A protein and the small-molecule ligand that binds it are described below.
Small molecule (SMILES): CC(=O)N[C@@H]1[C@@H](O)[C@H](O)[C@@H](CO)O[C@H]1O

Sequence of chain 1.C:
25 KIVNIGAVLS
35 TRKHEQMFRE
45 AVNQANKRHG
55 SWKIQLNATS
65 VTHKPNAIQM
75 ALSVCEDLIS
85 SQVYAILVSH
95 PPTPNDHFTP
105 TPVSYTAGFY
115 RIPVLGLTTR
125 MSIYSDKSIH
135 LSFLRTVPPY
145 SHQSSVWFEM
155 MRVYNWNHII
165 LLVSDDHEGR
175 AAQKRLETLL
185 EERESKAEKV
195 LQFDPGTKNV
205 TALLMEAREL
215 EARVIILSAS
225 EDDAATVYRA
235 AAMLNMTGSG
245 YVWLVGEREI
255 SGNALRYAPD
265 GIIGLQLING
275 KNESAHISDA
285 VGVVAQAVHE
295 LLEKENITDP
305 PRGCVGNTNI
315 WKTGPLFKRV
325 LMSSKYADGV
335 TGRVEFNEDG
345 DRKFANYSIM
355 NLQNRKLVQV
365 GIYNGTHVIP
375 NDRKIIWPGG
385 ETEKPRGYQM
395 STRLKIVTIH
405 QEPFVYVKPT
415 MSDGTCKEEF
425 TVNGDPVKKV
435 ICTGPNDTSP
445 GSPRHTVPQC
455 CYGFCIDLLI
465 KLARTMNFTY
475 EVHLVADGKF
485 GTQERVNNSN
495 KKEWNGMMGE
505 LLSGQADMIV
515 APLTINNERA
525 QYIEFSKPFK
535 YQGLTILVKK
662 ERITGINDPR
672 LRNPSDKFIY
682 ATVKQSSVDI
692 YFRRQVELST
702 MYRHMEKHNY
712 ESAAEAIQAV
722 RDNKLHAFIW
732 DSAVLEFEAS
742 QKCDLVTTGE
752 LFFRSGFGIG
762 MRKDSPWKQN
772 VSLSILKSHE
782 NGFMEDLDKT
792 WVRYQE

Binding-site contacts:
Ligand atom O7 contacts residue THR335 of chain 1.C at 3.3 Å (h-bond).
Ligand atom C3 contacts residue ASN350 of chain 1.C at 3.8 Å.
Ligand atom C7 contacts residue GLY336 of chain 1.C at 4.0 Å.
Ligand atom C7 contacts residue ARG337 of chain 1.C at 4.1 Å.
Ligand atom C8 contacts residue ARG337 of chain 1.C at 3.4 Å.
Ligand atom C4 contacts residue ASN350 of chain 1.C at 4.2 Å.
Ligand atom N2 contacts residue PHE348 of chain 1.C at 4.3 Å.
Ligand atom O5 contacts residue ASN350 of chain 1.C at 2.4 Å (h-bond).
Ligand atom C5 contacts residue ASN350 of chain 1.C at 3.7 Å.
Ligand atom C1 contacts residue ASN350 of chain 1.C at 1.4 Å.
Ligand atom C8 contacts residue GLY336 of chain 1.C at 4.1 Å.
Ligand atom C8 contacts residue PHE348 of chain 1.C at 3.3 Å (hydrophobic).
Ligand atom C2 contacts residue ASN350 of chain 1.C at 2.5 Å.
Ligand atom O7 contacts residue ASN350 of chain 1.C at 2.9 Å (h-bond).
Ligand atom C7 contacts residue PHE348 of chain 1.C at 4.0 Å (hydrophobic).
Ligand atom C7 contacts residue ASN350 of chain 1.C at 3.2 Å.
Ligand atom O7 contacts residue ARG337 of chain 1.C at 4.5 Å.
Ligand atom N2 contacts residue ASN350 of chain 1.C at 2.9 Å (h-bond).
Ligand atom C7 contacts residue THR335 of chain 1.C at 4.3 Å.
Ligand atom O7 contacts residue GLY336 of chain 1.C at 3.8 Å.
Ligand atom C8 contacts residue ARG346 of chain 1.C at 4.3 Å.